This protein binds this small molecule.
Small molecule (SMILES): COc1ccc(Cl)cc1C[C@@H]1CN/C(=N\N(C)C)CN(CC(=O)Nc2cccc(S(C)(=O)=O)c2)C1=O

Sequence of chain 1.A:
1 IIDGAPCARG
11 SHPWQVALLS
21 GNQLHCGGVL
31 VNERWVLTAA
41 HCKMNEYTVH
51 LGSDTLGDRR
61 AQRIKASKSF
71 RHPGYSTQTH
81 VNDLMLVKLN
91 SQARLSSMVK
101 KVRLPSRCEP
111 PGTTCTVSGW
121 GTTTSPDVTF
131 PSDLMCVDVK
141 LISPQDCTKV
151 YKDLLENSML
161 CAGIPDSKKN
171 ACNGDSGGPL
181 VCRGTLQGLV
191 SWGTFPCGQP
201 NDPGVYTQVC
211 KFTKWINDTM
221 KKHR

Binding-site contacts:
Ligand atom C4 contacts residue ASN173 of chain 1.A at 3.4 Å.
Ligand atom C68 contacts residue SER191 of chain 1.A at 3.7 Å.
Ligand atom C11 contacts residue SER176 of chain 1.A at 3.5 Å.
Ligand atom C10 contacts residue ALA171 of chain 1.A at 3.6 Å (hydrophobic).
Ligand atom C1 contacts residue ASN173 of chain 1.A at 3.7 Å.
Ligand atom N62 contacts residue SER191 of chain 1.A at 3.6 Å.
Ligand atom O2 contacts residue ASN173 of chain 1.A at 3.2 Å.
Ligand atom O23 contacts residue CYS197 of chain 1.A at 3.5 Å (h-bond).
Ligand atom O23 contacts residue ASN173 of chain 1.A at 3.7 Å.
Ligand atom C8 contacts residue GLY193 of chain 1.A at 3.2 Å.
Ligand atom C68 contacts residue HIS41 of chain 1.A at 3.5 Å.
Ligand atom C63 contacts residue HIS80 of chain 1.A at 3.5 Å.
Ligand atom C9 contacts residue ALA171 of chain 1.A at 3.4 Å (hydrophobic).
Ligand atom C1 contacts residue SER176 of chain 1.A at 3.1 Å.
Ligand atom C28 contacts residue LEU24 of chain 1.A at 3.3 Å (hydrophobic).
Ligand atom C4 contacts residue CYS172 of chain 1.A at 3.3 Å (hydrophobic).
Ligand atom C24 contacts residue CYS197 of chain 1.A at 3.6 Å (hydrophobic).
Ligand atom N12 contacts residue TRP192 of chain 1.A at 3.7 Å.
Ligand atom O30 contacts residue ASN173 of chain 1.A at 3.0 Å (h-bond).
Ligand atom N16 contacts residue SER176 of chain 1.A at 3.4 Å (h-bond).
Ligand atom C29 contacts residue HIS25 of chain 1.A at 3.4 Å.
Ligand atom C11 contacts residue SER191 of chain 1.A at 3.1 Å.
Ligand atom C8 contacts residue ALA171 of chain 1.A at 3.7 Å (hydrophobic).
Ligand atom C24 contacts residue THR194 of chain 1.A at 3.4 Å.
Ligand atom O33 contacts residue PHE130 of chain 1.A at 3.5 Å.
Ligand atom C24 contacts residue PHE195 of chain 1.A at 3.5 Å (hydrophobic).
Ligand atom O2 contacts residue SER176 of chain 1.A at 3.1 Å (h-bond).
Ligand atom C68 contacts residue HIS80 of chain 1.A at 3.4 Å.
Ligand atom N12 contacts residue SER191 of chain 1.A at 2.7 Å (h-bond).
Ligand atom C7 contacts residue THR194 of chain 1.A at 3.4 Å.
Ligand atom C13 contacts residue SER191 of chain 1.A at 3.8 Å.
Ligand atom C17 contacts residue SER176 of chain 1.A at 3.7 Å.
Ligand atom CL2 contacts residue TRP192 of chain 1.A at 3.4 Å.
Ligand atom C21 contacts residue GLY174 of chain 1.A at 3.7 Å.
Ligand atom C27 contacts residue PHE130 of chain 1.A at 3.7 Å (hydrophobic).
Ligand atom O2 contacts residue GLY174 of chain 1.A at 3.2 Å (h-bond).
Ligand atom C6 contacts residue CYS197 of chain 1.A at 3.7 Å (hydrophobic).
Ligand atom N20 contacts residue GLY174 of chain 1.A at 3.7 Å.
Ligand atom CL2 contacts residue GLY204 of chain 1.A at 3.5 Å.
Ligand atom C7 contacts residue GLY193 of chain 1.A at 3.6 Å.